Sequence of chain 1.V:
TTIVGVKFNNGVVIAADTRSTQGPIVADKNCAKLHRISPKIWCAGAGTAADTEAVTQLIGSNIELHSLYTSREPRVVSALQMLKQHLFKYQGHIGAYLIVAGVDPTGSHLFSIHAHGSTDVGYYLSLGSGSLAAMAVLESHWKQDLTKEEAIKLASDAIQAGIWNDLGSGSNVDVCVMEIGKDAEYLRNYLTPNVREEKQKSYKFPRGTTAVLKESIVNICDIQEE

Binding-site contacts:
Ligand atom C5 contacts residue THR22 of chain 1.BA at 3.6 Å.
Ligand atom N4 contacts residue THR22 of chain 1.BA at 2.7 Å (h-bond).
Ligand atom C22 contacts residue THR1 of chain 1.BA at 2.7 Å.
Ligand atom B26 contacts residue LYS33 of chain 1.BA at 3.7 Å.
Ligand atom C6 contacts residue HIS114 of chain 1.V at 3.3 Å.
Ligand atom C18 contacts residue GLY47 of chain 1.BA at 3.7 Å.
Ligand atom C21 contacts residue LYS33 of chain 1.BA at 3.8 Å.
Ligand atom C21 contacts residue THR1 of chain 1.BA at 2.4 Å.
Ligand atom C24 contacts residue ARG45 of chain 1.BA at 3.4 Å.
Ligand atom C23 contacts residue GLY47 of chain 1.BA at 3.6 Å.
Ligand atom C3 contacts residue THR21 of chain 1.BA at 3.1 Å.
Ligand atom N1 contacts residue ALA49 of chain 1.BA at 3.7 Å.
Ligand atom C5 contacts residue HIS114 of chain 1.V at 3.1 Å.
Ligand atom O19 contacts residue THR21 of chain 1.BA at 3.2 Å (h-bond).
Ligand atom O19 contacts residue THR20 of chain 1.BA at 3.5 Å.
Ligand atom C11 contacts residue THR21 of chain 1.BA at 3.6 Å.
Ligand atom B26 contacts residue THR1 of chain 1.BA at 1.4 Å.
Ligand atom O8 contacts residue ALA49 of chain 1.BA at 3.1 Å (h-bond).
Ligand atom O27 contacts residue THR1 of chain 1.BA at 2.4 Å (h-bond).
Ligand atom O27 contacts residue GLY47 of chain 1.BA at 3.3 Å (h-bond).
Ligand atom N20 contacts residue GLY47 of chain 1.BA at 2.9 Å (h-bond).
Ligand atom C14 contacts residue GLY47 of chain 1.BA at 3.9 Å.
Ligand atom C22 contacts residue LYS33 of chain 1.BA at 3.9 Å.
Ligand atom N1 contacts residue SER118 of chain 1.V at 3.9 Å.
Ligand atom C6 contacts residue SER118 of chain 1.V at 3.4 Å.
Ligand atom C25 contacts residue THR20 of chain 1.BA at 3.6 Å.
Ligand atom O8 contacts residue SER48 of chain 1.BA at 3.8 Å.
Ligand atom N4 contacts residue THR21 of chain 1.BA at 3.9 Å.
Ligand atom N9 contacts residue THR20 of chain 1.BA at 3.9 Å.
Ligand atom C24 contacts residue THR52 of chain 1.BA at 3.8 Å.
Ligand atom O28 contacts residue THR1 of chain 1.BA at 2.3 Å (h-bond).
Ligand atom C10 contacts residue GLY47 of chain 1.BA at 3.5 Å.
Ligand atom C13 contacts residue GLY47 of chain 1.BA at 3.7 Å.
Ligand atom C22 contacts residue GLY47 of chain 1.BA at 3.8 Å.
Ligand atom N20 contacts residue THR1 of chain 1.BA at 3.7 Å.
Ligand atom C2 contacts residue THR20 of chain 1.BA at 3.9 Å.
Ligand atom O28 contacts residue SER168 of chain 1.BA at 3.9 Å.
Ligand atom C3 contacts residue THR22 of chain 1.BA at 3.5 Å.
Ligand atom C21 contacts residue GLY47 of chain 1.BA at 3.9 Å.
Ligand atom N9 contacts residue THR21 of chain 1.BA at 3.3 Å (h-bond).

Sequence of chain 1.BA:
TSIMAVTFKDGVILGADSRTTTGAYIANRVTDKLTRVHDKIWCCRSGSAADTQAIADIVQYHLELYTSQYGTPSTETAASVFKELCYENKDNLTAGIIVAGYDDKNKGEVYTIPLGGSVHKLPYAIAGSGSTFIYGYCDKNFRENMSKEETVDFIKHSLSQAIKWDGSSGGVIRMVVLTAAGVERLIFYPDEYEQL

The small molecule below binds the protein below.
Small molecule (SMILES): CC(C)C[C@H](NC(=O)[C@H](Cc1ccccc1)NC(=O)c1cnccn1)B(O)O